Sequence of chain 1.A:
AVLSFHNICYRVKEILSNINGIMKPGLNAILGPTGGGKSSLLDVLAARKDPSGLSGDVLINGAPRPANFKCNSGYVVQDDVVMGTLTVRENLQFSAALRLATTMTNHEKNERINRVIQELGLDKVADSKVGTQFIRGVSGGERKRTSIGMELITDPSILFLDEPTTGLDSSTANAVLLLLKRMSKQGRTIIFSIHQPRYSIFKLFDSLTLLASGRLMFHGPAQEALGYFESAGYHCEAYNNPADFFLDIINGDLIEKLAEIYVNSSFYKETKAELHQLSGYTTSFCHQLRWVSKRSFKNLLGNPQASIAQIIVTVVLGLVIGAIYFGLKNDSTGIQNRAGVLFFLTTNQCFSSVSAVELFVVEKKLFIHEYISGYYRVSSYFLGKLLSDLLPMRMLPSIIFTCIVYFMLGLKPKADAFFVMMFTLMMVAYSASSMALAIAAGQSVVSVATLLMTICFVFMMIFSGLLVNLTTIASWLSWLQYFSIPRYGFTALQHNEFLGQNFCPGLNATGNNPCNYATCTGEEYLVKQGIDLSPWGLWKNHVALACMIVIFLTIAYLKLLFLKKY

Binding-site contacts:
Ligand atom C20 contacts residue MET636 of chain 1.A at 3.9 Å (hydrophobic).
Ligand atom O1 contacts residue TRP624 of chain 1.A at 4.0 Å.
Ligand atom C18 contacts residue MET636 of chain 1.A at 4.0 Å (hydrophobic).
Ligand atom C18 contacts residue ALA632 of chain 1.A at 4.2 Å (hydrophobic).
Ligand atom O1 contacts residue LYS628 of chain 1.A at 4.1 Å.
Ligand atom C27 contacts residue PHE571 of chain 1.A at 4.1 Å (hydrophobic).
Ligand atom C23 contacts residue PHE571 of chain 1.A at 4.2 Å (hydrophobic).
Ligand atom C26 contacts residue ILE639 of chain 1.A at 3.6 Å (hydrophobic).
Ligand atom C19 contacts residue ALA632 of chain 1.A at 3.1 Å (hydrophobic).
Ligand atom C10 contacts residue ALA632 of chain 1.A at 4.4 Å (hydrophobic).
Ligand atom C25 contacts residue ILE639 of chain 1.A at 4.2 Å (hydrophobic).
Ligand atom C23 contacts residue MET636 of chain 1.A at 4.3 Å (hydrophobic).
Ligand atom C15 contacts residue CYS635 of chain 1.A at 3.8 Å (hydrophobic).
Ligand atom C16 contacts residue ILE639 of chain 1.A at 4.3 Å (hydrophobic).
Ligand atom C18 contacts residue TYR570 of chain 1.A at 4.2 Å (hydrophobic).
Ligand atom C16 contacts residue CYS635 of chain 1.A at 4.5 Å (hydrophobic).
Ligand atom C19 contacts residue TYR576 of chain 1.A at 4.1 Å (hydrophobic).
Ligand atom C22 contacts residue MET636 of chain 1.A at 3.5 Å (hydrophobic).
Ligand atom C21 contacts residue PHE571 of chain 1.A at 3.7 Å (hydrophobic).
Ligand atom C26 contacts residue PHE640 of chain 1.A at 4.3 Å (hydrophobic).
Ligand atom C21 contacts residue TYR570 of chain 1.A at 4.0 Å (hydrophobic).
Ligand atom C7 contacts residue CYS635 of chain 1.A at 4.3 Å (hydrophobic).
Ligand atom C25 contacts residue PHE640 of chain 1.A at 4.0 Å (hydrophobic).
Ligand atom C24 contacts residue ILE639 of chain 1.A at 4.0 Å (hydrophobic).
Ligand atom C18 contacts residue TYR576 of chain 1.A at 3.8 Å (hydrophobic).
Ligand atom C11 contacts residue TYR576 of chain 1.A at 4.4 Å (hydrophobic).

A small-molecule ligand and the protein it binds are described below.
Small molecule (SMILES): CC(C)CCC[C@@H](C)[C@H]1CC[C@H]2[C@@H]3CC=C4C[C@@H](O)CC[C@]4(C)[C@H]3CC[C@]12C